Binding-site contacts:
Ligand atom O7 contacts residue ASN65 of chain 4.A at 4.0 Å.
Ligand atom C8 contacts residue TRP357 of chain 4.A at 3.6 Å (hydrophobic).
Ligand atom C4 contacts residue ASN65 of chain 4.A at 4.3 Å.
Ligand atom C4 contacts residue TRP357 of chain 4.A at 4.4 Å (hydrophobic).
Ligand atom C2 contacts residue TRP357 of chain 4.A at 4.2 Å (hydrophobic).
Ligand atom C1 contacts residue TRP357 of chain 4.A at 3.8 Å (hydrophobic).
Ligand atom C7 contacts residue TRP357 of chain 4.A at 4.1 Å (hydrophobic).
Ligand atom N2 contacts residue ASN65 of chain 4.A at 3.0 Å (h-bond).
Ligand atom C3 contacts residue ASN65 of chain 4.A at 4.0 Å.
Ligand atom O5 contacts residue ASN65 of chain 4.A at 2.4 Å (h-bond).
Ligand atom O4 contacts residue TRP357 of chain 4.A at 4.4 Å.
Ligand atom C7 contacts residue ASN65 of chain 4.A at 3.7 Å.
Ligand atom C2 contacts residue ASN65 of chain 4.A at 2.5 Å.
Ligand atom O6 contacts residue ASN65 of chain 4.A at 4.4 Å.
Ligand atom C3 contacts residue TRP357 of chain 4.A at 3.8 Å (hydrophobic).
Ligand atom O3 contacts residue TRP357 of chain 4.A at 4.3 Å.
Ligand atom C5 contacts residue ASN65 of chain 4.A at 3.7 Å.
Ligand atom N2 contacts residue TRP357 of chain 4.A at 3.4 Å (h-bond).
Ligand atom C5 contacts residue TRP357 of chain 4.A at 4.0 Å (hydrophobic).
Ligand atom C1 contacts residue ASN65 of chain 4.A at 1.5 Å.
Ligand atom O5 contacts residue TRP357 of chain 4.A at 4.4 Å.

A small-molecule ligand and the protein it binds are described below.
Small molecule (SMILES): CC(=O)N[C@@H]1[C@@H](O)[C@H](O)[C@@H](CO)O[C@H]1O

Sequence of chain 4.A:
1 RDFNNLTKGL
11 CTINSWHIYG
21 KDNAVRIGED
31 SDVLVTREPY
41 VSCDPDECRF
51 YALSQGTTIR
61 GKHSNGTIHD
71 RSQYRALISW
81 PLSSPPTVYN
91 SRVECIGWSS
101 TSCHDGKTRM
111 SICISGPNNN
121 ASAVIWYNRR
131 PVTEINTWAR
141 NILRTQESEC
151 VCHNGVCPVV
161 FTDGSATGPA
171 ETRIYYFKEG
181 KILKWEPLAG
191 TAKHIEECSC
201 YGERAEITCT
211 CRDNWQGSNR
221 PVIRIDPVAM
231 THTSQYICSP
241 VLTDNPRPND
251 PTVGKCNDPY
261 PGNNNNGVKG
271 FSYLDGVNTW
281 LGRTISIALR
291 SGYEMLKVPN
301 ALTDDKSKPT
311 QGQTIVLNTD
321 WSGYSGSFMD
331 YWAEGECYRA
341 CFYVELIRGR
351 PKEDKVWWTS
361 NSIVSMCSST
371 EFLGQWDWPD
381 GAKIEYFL